Sequence of chain 57.B:
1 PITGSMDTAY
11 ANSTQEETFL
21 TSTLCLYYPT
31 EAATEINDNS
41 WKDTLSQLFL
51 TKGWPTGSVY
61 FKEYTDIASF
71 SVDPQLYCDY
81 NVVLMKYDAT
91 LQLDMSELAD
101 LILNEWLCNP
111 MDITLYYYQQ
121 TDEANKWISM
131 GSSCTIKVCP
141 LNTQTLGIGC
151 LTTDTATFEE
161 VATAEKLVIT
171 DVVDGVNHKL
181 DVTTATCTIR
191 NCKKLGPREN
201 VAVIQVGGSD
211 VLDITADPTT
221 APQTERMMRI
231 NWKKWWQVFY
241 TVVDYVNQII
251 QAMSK

Binding-site contacts:
Ligand atom C5 contacts residue ASN12 of chain 57.B at 4.1 Å.
Ligand atom N2 contacts residue ASN12 of chain 57.B at 3.8 Å.
Ligand atom C1 contacts residue ASN12 of chain 57.B at 2.2 Å.
Ligand atom O7 contacts residue ASN12 of chain 57.B at 3.7 Å.
Ligand atom C2 contacts residue ASN12 of chain 57.B at 3.2 Å.
Ligand atom O5 contacts residue ASN12 of chain 57.B at 2.7 Å (h-bond).
Ligand atom C7 contacts residue ASN12 of chain 57.B at 3.9 Å.

The protein below binds the small molecule below.
Small molecule (SMILES): CC(=O)N[C@H]1[C@H](O[C@H]2[C@H](O)[C@@H](NC(C)=O)CO[C@@H]2CO)O[C@H](CO)[C@@H](O)[C@@H]1O